Sequence of chain 48.C:
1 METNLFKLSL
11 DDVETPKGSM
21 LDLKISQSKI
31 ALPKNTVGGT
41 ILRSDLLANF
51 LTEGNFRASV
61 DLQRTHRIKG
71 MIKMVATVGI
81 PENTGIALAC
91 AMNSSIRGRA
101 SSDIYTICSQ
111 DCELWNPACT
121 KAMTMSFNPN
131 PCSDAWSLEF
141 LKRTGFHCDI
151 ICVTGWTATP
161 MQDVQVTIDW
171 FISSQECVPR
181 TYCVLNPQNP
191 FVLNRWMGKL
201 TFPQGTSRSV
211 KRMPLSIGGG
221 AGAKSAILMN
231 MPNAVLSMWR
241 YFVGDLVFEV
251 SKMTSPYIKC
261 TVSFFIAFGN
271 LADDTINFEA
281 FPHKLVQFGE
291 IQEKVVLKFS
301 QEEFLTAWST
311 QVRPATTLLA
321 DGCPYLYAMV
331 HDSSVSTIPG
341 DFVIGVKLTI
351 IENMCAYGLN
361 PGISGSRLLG

Sequence of chain 34.C:
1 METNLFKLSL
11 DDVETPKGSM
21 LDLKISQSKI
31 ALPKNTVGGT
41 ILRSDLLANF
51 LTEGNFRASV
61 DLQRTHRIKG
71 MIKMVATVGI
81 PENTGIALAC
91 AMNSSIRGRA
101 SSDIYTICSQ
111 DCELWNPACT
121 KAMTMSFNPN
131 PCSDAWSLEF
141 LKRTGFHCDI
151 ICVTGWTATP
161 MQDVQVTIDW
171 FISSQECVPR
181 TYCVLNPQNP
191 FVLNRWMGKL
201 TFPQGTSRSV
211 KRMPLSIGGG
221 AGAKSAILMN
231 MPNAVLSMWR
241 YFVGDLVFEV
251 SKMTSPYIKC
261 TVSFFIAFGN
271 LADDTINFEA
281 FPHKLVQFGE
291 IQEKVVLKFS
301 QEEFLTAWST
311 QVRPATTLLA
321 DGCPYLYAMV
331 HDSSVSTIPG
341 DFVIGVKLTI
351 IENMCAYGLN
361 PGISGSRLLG

The small molecule below binds the protein below.
Small molecule (SMILES): Nc1ccn([C@@H]2O[C@H](CO[P](=O)(O)O[C@H]3[C@@H](O)[C@H](n4ccc(=O)[nH]c4=O)O[C@@H]3CO[P](=O)(O)O[C@H]3[C@@H](O)[C@H](n4ccc(N)nc4=O)O[C@@H]3CO[P](=O)(O)O[C@H]3[C@@H](O)[C@H](n4ccc(=O)[nH]c4=O)O[C@@H]3CO[P](=O)(O)O[C@H]3[C@@H](O)[C@H](n4cnc5c(=O)nc(N)[nH]c54)O[C@@H]3CO[P](=O)(O)O[C@H]3[C@@H](O)[C@H](n4cnc5c(N)ncnc54)O[C@@H]3CO)[C@@H](O)[C@H]2O)c(=O)n1

Binding-site contacts:
Ligand atom C5' contacts residue SER126 of chain 48.C at 3.9 Å.
Ligand atom O4' contacts residue ARG180 of chain 48.C at 4.0 Å.
Ligand atom OP1 contacts residue SER126 of chain 48.C at 2.8 Å (h-bond).
Ligand atom C4' contacts residue MET1 of chain 34.C at 3.9 Å (hydrophobic).
Ligand atom C4' contacts residue GLU2 of chain 34.C at 3.5 Å.
Ligand atom C4' contacts residue THR124 of chain 48.C at 3.6 Å.
Ligand atom OP2 contacts residue LYS7 of chain 34.C at 2.6 Å (salt-bridge).
Ligand atom O2' contacts residue SER126 of chain 48.C at 3.6 Å (h-bond).
Ligand atom OP1 contacts residue THR3 of chain 34.C at 2.9 Å (h-bond).
Ligand atom C4 contacts residue VAL192 of chain 48.C at 3.9 Å (hydrophobic).
Ligand atom C6 contacts residue ILE350 of chain 48.C at 3.8 Å (hydrophobic).
Ligand atom P contacts residue SER126 of chain 48.C at 3.7 Å.
Ligand atom OP1 contacts residue THR124 of chain 48.C at 3.8 Å.
Ligand atom OP1 contacts residue THR124 of chain 48.C at 4.0 Å.
Ligand atom O2' contacts residue ARG180 of chain 48.C at 3.9 Å.
Ligand atom O4' contacts residue MET1 of chain 34.C at 3.7 Å.
Ligand atom C4' contacts residue SER126 of chain 48.C at 3.4 Å.
Ligand atom N7 contacts residue ILE350 of chain 48.C at 3.8 Å.
Ligand atom C2 contacts residue VAL192 of chain 48.C at 3.7 Å (hydrophobic).
Ligand atom O3' contacts residue GLU2 of chain 34.C at 3.6 Å.
Ligand atom C5 contacts residue ILE350 of chain 48.C at 3.6 Å (hydrophobic).
Ligand atom O5' contacts residue LYS7 of chain 34.C at 3.4 Å (salt-bridge).
Ligand atom O2' contacts residue MET125 of chain 48.C at 3.6 Å.
Ligand atom C5' contacts residue THR124 of chain 48.C at 3.5 Å.
Ligand atom N6 contacts residue ILE350 of chain 48.C at 4.0 Å.
Ligand atom O2' contacts residue MET1 of chain 34.C at 3.2 Å (h-bond).
Ligand atom OP1 contacts residue ASN4 of chain 34.C at 3.5 Å.
Ligand atom C2 contacts residue ARG180 of chain 48.C at 3.6 Å.
Ligand atom C1' contacts residue PRO190 of chain 48.C at 3.9 Å (hydrophobic).
Ligand atom P contacts residue THR3 of chain 34.C at 3.9 Å.
Ligand atom N6 contacts residue THR349 of chain 48.C at 3.9 Å.
Ligand atom C1' contacts residue ARG180 of chain 48.C at 3.7 Å.
Ligand atom P contacts residue LYS7 of chain 34.C at 3.2 Å.
Ligand atom OP1 contacts residue LYS7 of chain 34.C at 3.4 Å (salt-bridge).
Ligand atom C5' contacts residue GLU2 of chain 34.C at 3.2 Å.
Ligand atom N3 contacts residue ARG180 of chain 48.C at 4.0 Å.
Ligand atom O3' contacts residue THR3 of chain 34.C at 3.8 Å.
Ligand atom N3 contacts residue VAL192 of chain 48.C at 3.4 Å.
Ligand atom O3' contacts residue SER126 of chain 48.C at 3.3 Å.
Ligand atom O4' contacts residue PRO190 of chain 48.C at 3.2 Å.